Binding-site contacts:
Ligand atom C3 contacts residue ASN135 of chain 1.A at 3.8 Å.
Ligand atom C8 contacts residue GLY131 of chain 1.A at 3.9 Å.
Ligand atom C4 contacts residue ASN135 of chain 1.A at 4.2 Å.
Ligand atom O5 contacts residue THR326 of chain 1.A at 4.2 Å.
Ligand atom C8 contacts residue LEU132 of chain 1.A at 3.9 Å (hydrophobic).
Ligand atom O7 contacts residue ASN135 of chain 1.A at 3.7 Å.
Ligand atom C7 contacts residue GLY131 of chain 1.A at 4.4 Å.
Ligand atom C5 contacts residue ASN330 of chain 1.A at 3.5 Å.
Ligand atom O7 contacts residue LEU132 of chain 1.A at 3.6 Å.
Ligand atom N2 contacts residue ALA327 of chain 1.A at 4.4 Å.
Ligand atom C1 contacts residue ASN135 of chain 1.A at 1.4 Å.
Ligand atom N2 contacts residue ASN330 of chain 1.A at 4.0 Å.
Ligand atom C7 contacts residue ASN135 of chain 1.A at 3.5 Å.
Ligand atom O7 contacts residue ASN330 of chain 1.A at 3.0 Å (h-bond).
Ligand atom C8 contacts residue ALA327 of chain 1.A at 3.9 Å (hydrophobic).
Ligand atom O5 contacts residue ASN135 of chain 1.A at 2.4 Å (h-bond).
Ligand atom O4 contacts residue ASN330 of chain 1.A at 3.2 Å (h-bond).
Ligand atom O6 contacts residue THR326 of chain 1.A at 3.6 Å (h-bond).
Ligand atom C4 contacts residue ASN330 of chain 1.A at 3.3 Å.
Ligand atom O3 contacts residue ASN330 of chain 1.A at 3.6 Å.
Ligand atom C7 contacts residue ALA327 of chain 1.A at 4.4 Å (hydrophobic).
Ligand atom N2 contacts residue ASN135 of chain 1.A at 2.9 Å (h-bond).
Ligand atom O5 contacts residue ASN330 of chain 1.A at 4.4 Å.
Ligand atom O7 contacts residue THR326 of chain 1.A at 4.1 Å.
Ligand atom O6 contacts residue GLU323 of chain 1.A at 3.8 Å.
Ligand atom C8 contacts residue ASN330 of chain 1.A at 3.9 Å.
Ligand atom C3 contacts residue ASN330 of chain 1.A at 2.9 Å.
Ligand atom C2 contacts residue ASN135 of chain 1.A at 2.4 Å.
Ligand atom C8 contacts residue ILE128 of chain 1.A at 4.3 Å (hydrophobic).
Ligand atom C5 contacts residue ASN135 of chain 1.A at 3.6 Å.
Ligand atom O3 contacts residue ALA327 of chain 1.A at 4.3 Å.
Ligand atom C7 contacts residue ASN330 of chain 1.A at 3.6 Å.
Ligand atom C7 contacts residue LEU132 of chain 1.A at 4.2 Å (hydrophobic).
Ligand atom C2 contacts residue ASN330 of chain 1.A at 3.8 Å.
Ligand atom C1 contacts residue ASN330 of chain 1.A at 4.1 Å.

This protein binds this small molecule.
Small molecule (SMILES): CC(=O)N[C@H]1[C@H](O[C@H]2[C@H](O)[C@@H](NC(C)=O)CO[C@@H]2CO)O[C@H](CO)[C@@H](O[C@@H]2O[C@H](CO)[C@@H](O)[C@H](O)[C@@H]2O)[C@@H]1O

Sequence of chain 1.A:
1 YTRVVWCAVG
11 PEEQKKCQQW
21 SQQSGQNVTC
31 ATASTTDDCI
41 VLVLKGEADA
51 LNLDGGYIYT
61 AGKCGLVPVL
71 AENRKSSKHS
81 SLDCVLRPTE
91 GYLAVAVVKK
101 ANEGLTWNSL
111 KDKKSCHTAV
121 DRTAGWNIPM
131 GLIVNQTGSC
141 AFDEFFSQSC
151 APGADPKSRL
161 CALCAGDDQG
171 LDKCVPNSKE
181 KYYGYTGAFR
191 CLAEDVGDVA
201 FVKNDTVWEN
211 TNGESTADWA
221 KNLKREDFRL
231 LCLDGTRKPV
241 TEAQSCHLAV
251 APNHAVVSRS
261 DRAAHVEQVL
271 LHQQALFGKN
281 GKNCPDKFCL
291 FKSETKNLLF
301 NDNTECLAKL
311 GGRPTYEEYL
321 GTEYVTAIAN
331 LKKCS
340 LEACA